This small molecule binds to this protein.
Small molecule (SMILES): Nc1nc(-c2ccccc2)nc2[nH]nc(Nc3ccc(C(F)(F)F)cc3)c12

Sequence of chain 50.D:
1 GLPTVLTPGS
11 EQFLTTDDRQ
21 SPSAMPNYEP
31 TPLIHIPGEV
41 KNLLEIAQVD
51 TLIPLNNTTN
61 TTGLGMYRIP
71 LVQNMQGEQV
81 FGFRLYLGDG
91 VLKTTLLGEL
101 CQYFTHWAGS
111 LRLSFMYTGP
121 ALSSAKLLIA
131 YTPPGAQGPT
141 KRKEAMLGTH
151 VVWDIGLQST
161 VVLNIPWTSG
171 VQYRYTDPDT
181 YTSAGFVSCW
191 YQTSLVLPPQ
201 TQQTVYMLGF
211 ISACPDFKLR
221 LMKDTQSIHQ

Sequence of chain 13.C:
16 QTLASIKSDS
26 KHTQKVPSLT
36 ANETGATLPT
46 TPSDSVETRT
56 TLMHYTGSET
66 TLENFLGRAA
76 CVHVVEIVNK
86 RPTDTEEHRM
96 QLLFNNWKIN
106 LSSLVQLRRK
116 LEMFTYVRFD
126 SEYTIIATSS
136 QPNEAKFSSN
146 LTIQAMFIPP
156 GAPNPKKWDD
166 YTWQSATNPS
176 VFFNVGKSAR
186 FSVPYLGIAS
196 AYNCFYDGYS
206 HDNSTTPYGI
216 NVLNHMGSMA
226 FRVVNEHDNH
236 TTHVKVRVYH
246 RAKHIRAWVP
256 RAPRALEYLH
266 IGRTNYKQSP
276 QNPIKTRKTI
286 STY

Binding-site contacts:
Ligand atom C3 contacts residue TYR197 of chain 13.C at 3.8 Å (hydrophobic).
Ligand atom N4 contacts residue LEU218 of chain 13.C at 3.0 Å (h-bond).
Ligand atom C13 contacts residue LEU218 of chain 13.C at 3.6 Å (hydrophobic).
Ligand atom C17 contacts residue ALA194 of chain 13.C at 3.6 Å (hydrophobic).
Ligand atom N1 contacts residue ASN219 of chain 13.C at 3.9 Å.
Ligand atom C15 contacts residue LEU218 of chain 13.C at 3.8 Å (hydrophobic).
Ligand atom N6 contacts residue LEU218 of chain 13.C at 3.4 Å (h-bond).
Ligand atom C12 contacts residue LEU218 of chain 13.C at 3.6 Å (hydrophobic).
Ligand atom N2 contacts residue ASN198 of chain 13.C at 3.3 Å (h-bond).
Ligand atom C13 contacts residue ASN198 of chain 13.C at 2.6 Å.
Ligand atom F2 contacts residue MET221 of chain 13.C at 2.9 Å.
Ligand atom C4 contacts residue MET221 of chain 13.C at 3.7 Å (hydrophobic).
Ligand atom F1 contacts residue SER126 of chain 13.C at 3.6 Å.
Ligand atom C15 contacts residue ALA194 of chain 13.C at 3.5 Å (hydrophobic).
Ligand atom C14 contacts residue LEU218 of chain 13.C at 3.5 Å (hydrophobic).
Ligand atom N5 contacts residue TYR197 of chain 13.C at 3.8 Å.
Ligand atom C11 contacts residue LEU218 of chain 13.C at 3.6 Å (hydrophobic).
Ligand atom C15 contacts residue ASN198 of chain 13.C at 2.5 Å.
Ligand atom F3 contacts residue ILE104 of chain 13.C at 3.7 Å.
Ligand atom F2 contacts residue TYR128 of chain 13.C at 3.4 Å.
Ligand atom N5 contacts residue ASN198 of chain 13.C at 3.0 Å (h-bond).
Ligand atom N6 contacts residue MET221 of chain 13.C at 3.2 Å.
Ligand atom C18 contacts residue ILE104 of chain 13.C at 3.9 Å (hydrophobic).
Ligand atom C10 contacts residue LEU218 of chain 13.C at 3.4 Å (hydrophobic).
Ligand atom N3 contacts residue TYR197 of chain 13.C at 3.9 Å.
Ligand atom N6 contacts residue ASN219 of chain 13.C at 3.5 Å.
Ligand atom C6 contacts residue MET221 of chain 13.C at 3.8 Å (hydrophobic).
Ligand atom F3 contacts residue LEU106 of chain 13.C at 3.5 Å.
Ligand atom C6 contacts residue ILE104 of chain 13.C at 3.3 Å (hydrophobic).
Ligand atom C15 contacts residue SER198 of chain 13.B at 3.6 Å.
Ligand atom N3 contacts residue ASN198 of chain 13.C at 2.3 Å (h-bond).
Ligand atom C17 contacts residue ASN198 of chain 13.C at 3.7 Å.
Ligand atom C4 contacts residue ASN105 of chain 13.C at 3.4 Å.
Ligand atom F3 contacts residue TYR128 of chain 13.C at 3.4 Å.
Ligand atom C13 contacts residue ALA196 of chain 13.C at 3.8 Å (hydrophobic).
Ligand atom F2 contacts residue ILE104 of chain 13.C at 3.4 Å.
Ligand atom C2 contacts residue MET221 of chain 13.C at 3.8 Å (hydrophobic).
Ligand atom C6 contacts residue ASN105 of chain 13.C at 3.6 Å.
Ligand atom C9 contacts residue ASN198 of chain 13.C at 3.1 Å.
Ligand atom C1 contacts residue TYR197 of chain 13.C at 3.8 Å (hydrophobic).

Sequence of chain 13.B:
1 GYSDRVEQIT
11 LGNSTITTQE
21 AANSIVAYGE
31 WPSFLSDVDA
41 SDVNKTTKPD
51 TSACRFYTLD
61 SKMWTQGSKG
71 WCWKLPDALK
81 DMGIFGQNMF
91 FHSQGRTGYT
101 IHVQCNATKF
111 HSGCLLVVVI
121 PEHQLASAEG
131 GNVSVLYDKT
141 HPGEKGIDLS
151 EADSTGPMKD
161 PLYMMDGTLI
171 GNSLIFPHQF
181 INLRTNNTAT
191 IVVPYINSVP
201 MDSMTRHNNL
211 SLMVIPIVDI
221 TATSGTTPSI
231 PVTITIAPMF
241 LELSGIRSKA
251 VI